Sequence of chain 32.C:
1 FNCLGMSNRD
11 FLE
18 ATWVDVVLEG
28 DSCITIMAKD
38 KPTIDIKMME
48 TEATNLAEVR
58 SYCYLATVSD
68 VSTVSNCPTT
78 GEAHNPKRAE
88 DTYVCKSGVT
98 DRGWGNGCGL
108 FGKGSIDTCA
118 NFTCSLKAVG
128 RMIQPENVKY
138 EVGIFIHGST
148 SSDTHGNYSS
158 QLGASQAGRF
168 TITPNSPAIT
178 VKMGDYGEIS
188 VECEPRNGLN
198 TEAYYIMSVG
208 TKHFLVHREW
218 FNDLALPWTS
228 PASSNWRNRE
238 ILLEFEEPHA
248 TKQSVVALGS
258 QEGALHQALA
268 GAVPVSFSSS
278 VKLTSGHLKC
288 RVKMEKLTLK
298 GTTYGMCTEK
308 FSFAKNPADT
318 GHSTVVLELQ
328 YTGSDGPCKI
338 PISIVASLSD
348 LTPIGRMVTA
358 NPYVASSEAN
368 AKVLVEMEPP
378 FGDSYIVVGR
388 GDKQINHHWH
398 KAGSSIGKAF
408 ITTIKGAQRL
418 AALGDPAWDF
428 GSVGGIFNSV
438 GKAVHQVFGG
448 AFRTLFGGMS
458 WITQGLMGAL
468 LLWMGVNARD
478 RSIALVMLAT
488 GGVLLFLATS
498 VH

A protein and the small-molecule ligand that binds it are described below.
Small molecule (SMILES): CC(=O)N[C@@H]1[C@@H](O)[C@H](O)[C@@H](CO)O[C@H]1O

Binding-site contacts:
Ligand atom O7 contacts residue ASN154 of chain 32.C at 3.8 Å.
Ligand atom O5 contacts residue SER156 of chain 32.C at 4.3 Å.
Ligand atom C1 contacts residue SER157 of chain 32.C at 4.2 Å.
Ligand atom C3 contacts residue ASN154 of chain 32.C at 3.9 Å.
Ligand atom C8 contacts residue ASN154 of chain 32.C at 3.8 Å.
Ligand atom C6 contacts residue SER157 of chain 32.C at 4.1 Å.
Ligand atom N2 contacts residue ASN154 of chain 32.C at 3.1 Å (h-bond).
Ligand atom O6 contacts residue SER157 of chain 32.C at 4.4 Å.
Ligand atom C5 contacts residue SER156 of chain 32.C at 4.4 Å.
Ligand atom C4 contacts residue ASN154 of chain 32.C at 4.2 Å.
Ligand atom C1 contacts residue ASN154 of chain 32.C at 1.4 Å.
Ligand atom C7 contacts residue ASN154 of chain 32.C at 3.4 Å.
Ligand atom O5 contacts residue SER157 of chain 32.C at 3.5 Å (h-bond).
Ligand atom C1 contacts residue SER156 of chain 32.C at 4.1 Å.
Ligand atom C5 contacts residue SER157 of chain 32.C at 4.3 Å.
Ligand atom O5 contacts residue ASN154 of chain 32.C at 2.3 Å (h-bond).
Ligand atom C5 contacts residue ASN154 of chain 32.C at 3.6 Å.
Ligand atom C2 contacts residue ASN154 of chain 32.C at 2.5 Å.